A small-molecule ligand and the protein it binds are described below.
Small molecule (SMILES): [H]/N=c1\oc2c(O)cccc2cc1C(=O)Nc1ccc(C)cc1

Sequence of chain 1.A:
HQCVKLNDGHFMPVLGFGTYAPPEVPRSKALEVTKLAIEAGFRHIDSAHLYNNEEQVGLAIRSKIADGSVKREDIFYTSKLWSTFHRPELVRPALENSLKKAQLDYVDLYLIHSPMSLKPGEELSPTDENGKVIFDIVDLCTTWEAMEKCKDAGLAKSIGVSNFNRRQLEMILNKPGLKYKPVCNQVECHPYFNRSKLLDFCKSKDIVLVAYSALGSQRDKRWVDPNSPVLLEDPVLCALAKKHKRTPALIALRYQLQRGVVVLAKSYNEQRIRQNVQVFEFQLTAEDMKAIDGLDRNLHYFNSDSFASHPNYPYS

Binding-site contacts:
Ligand atom N02 contacts residue TRP88 of chain 1.A at 3.6 Å.
Ligand atom C19 contacts residue TRP88 of chain 1.A at 4.0 Å (hydrophobic).
Ligand atom O02 contacts residue HIS119 of chain 1.A at 2.8 Å (h-bond).
Ligand atom C03 contacts residue NAP1 of chain 1.C at 3.2 Å.
Ligand atom C06 contacts residue MET122 of chain 1.A at 3.4 Å (hydrophobic).
Ligand atom C13 contacts residue TRP88 of chain 1.A at 4.0 Å (hydrophobic).
Ligand atom C20 contacts residue MET122 of chain 1.A at 3.6 Å (hydrophobic).
Ligand atom C17 contacts residue NAP1 of chain 1.C at 3.8 Å.
Ligand atom O02 contacts residue NAP1 of chain 1.C at 2.9 Å.
Ligand atom O02 contacts residue TYR57 of chain 1.A at 2.5 Å (h-bond).
Ligand atom C02 contacts residue TYR57 of chain 1.A at 3.5 Å (hydrophobic).
Ligand atom N02 contacts residue SER120 of chain 1.A at 4.0 Å.
Ligand atom O01 contacts residue LEU56 of chain 1.A at 3.8 Å.
Ligand atom C03 contacts residue TYR57 of chain 1.A at 3.4 Å (hydrophobic).
Ligand atom C16 contacts residue LEU56 of chain 1.A at 3.8 Å (hydrophobic).
Ligand atom C14 contacts residue LEU56 of chain 1.A at 4.0 Å (hydrophobic).
Ligand atom C04 contacts residue SER89 of chain 1.A at 3.9 Å.
Ligand atom O01 contacts residue HIS119 of chain 1.A at 2.9 Å (h-bond).
Ligand atom C00 contacts residue PHE308 of chain 1.A at 3.7 Å (hydrophobic).
Ligand atom N02 contacts residue HIS119 of chain 1.A at 3.6 Å.
Ligand atom C08 contacts residue TRP88 of chain 1.A at 3.9 Å (hydrophobic).
Ligand atom O01 contacts residue NAP1 of chain 1.C at 3.2 Å (h-bond).
Ligand atom C17 contacts residue HIS119 of chain 1.A at 3.8 Å.
Ligand atom C15 contacts residue LEU56 of chain 1.A at 3.9 Å (hydrophobic).
Ligand atom C19 contacts residue NAP1 of chain 1.C at 3.9 Å.
Ligand atom C19 contacts residue LEU56 of chain 1.A at 3.9 Å (hydrophobic).
Ligand atom C02 contacts residue NAP1 of chain 1.C at 3.4 Å.
Ligand atom C03 contacts residue HIS119 of chain 1.A at 3.7 Å.
Ligand atom C08 contacts residue SER89 of chain 1.A at 3.9 Å.
Ligand atom C06 contacts residue PHE313 of chain 1.A at 3.6 Å (hydrophobic).
Ligand atom C00 contacts residue TRP229 of chain 1.A at 4.0 Å (hydrophobic).
Ligand atom C05 contacts residue MET122 of chain 1.A at 3.6 Å (hydrophobic).
Ligand atom C19 contacts residue HIS119 of chain 1.A at 3.8 Å.
Ligand atom C17 contacts residue LEU56 of chain 1.A at 3.7 Å (hydrophobic).
Ligand atom C07 contacts residue MET122 of chain 1.A at 3.7 Å (hydrophobic).
Ligand atom C08 contacts residue SER120 of chain 1.A at 3.7 Å.
Ligand atom C07 contacts residue PHE313 of chain 1.A at 4.0 Å (hydrophobic).
Ligand atom C01 contacts residue PHE308 of chain 1.A at 4.0 Å (hydrophobic).
Ligand atom C20 contacts residue LEU124 of chain 1.A at 3.4 Å (hydrophobic).
Ligand atom C04 contacts residue MET122 of chain 1.A at 3.4 Å (hydrophobic).